Binding-site contacts:
Ligand atom O3G contacts residue SER278 of chain 1.A at 2.7 Å (h-bond).
Ligand atom N3 contacts residue 3AT1 of chain 1.H at 3.7 Å.
Ligand atom PG contacts residue SER278 of chain 1.A at 3.7 Å.
Ligand atom PB contacts residue SER114 of chain 1.A at 3.6 Å.
Ligand atom PG contacts residue MG1 of chain 1.I at 3.4 Å.
Ligand atom C4 contacts residue 3AT1 of chain 1.H at 3.6 Å.
Ligand atom PG contacts residue SER114 of chain 1.A at 3.5 Å.
Ligand atom N9 contacts residue 3AT1 of chain 1.H at 3.7 Å.
Ligand atom O1A contacts residue MG1 of chain 1.I at 2.3 Å.
Ligand atom O3B contacts residue SER278 of chain 1.A at 3.3 Å.
Ligand atom O1B contacts residue GLY113 of chain 1.A at 3.4 Å.
Ligand atom C1' contacts residue 3AT1 of chain 1.H at 3.6 Å.
Ligand atom C3' contacts residue TYR117 of chain 1.A at 3.5 Å (hydrophobic).
Ligand atom O1B contacts residue ASP133 of chain 1.A at 3.1 Å (salt-bridge).
Ligand atom O1G contacts residue MG1 of chain 1.I at 2.2 Å.
Ligand atom O5' contacts residue 3AT1 of chain 1.H at 3.4 Å.
Ligand atom PB contacts residue MG1 of chain 1.I at 3.3 Å.
Ligand atom O1G contacts residue ASP131 of chain 1.A at 3.0 Å (salt-bridge).
Ligand atom O2G contacts residue LYS264 of chain 1.A at 2.8 Å (salt-bridge).
Ligand atom O1B contacts residue SER114 of chain 1.A at 2.8 Å (h-bond).
Ligand atom O3B contacts residue MG1 of chain 1.I at 3.6 Å.
Ligand atom C5' contacts residue ASP133 of chain 1.A at 3.5 Å.
Ligand atom C8 contacts residue 3AT1 of chain 1.H at 3.7 Å.
Ligand atom O4' contacts residue 3AT1 of chain 1.H at 3.1 Å.
Ligand atom O4' contacts residue GLN112 of chain 1.A at 2.9 Å (h-bond).
Ligand atom O2B contacts residue SER114 of chain 1.A at 3.4 Å (h-bond).
Ligand atom N6 contacts residue LEU329 of chain 1.A at 3.5 Å.
Ligand atom C6 contacts residue 3AT1 of chain 1.H at 3.7 Å.
Ligand atom C4' contacts residue GLN112 of chain 1.A at 3.4 Å.
Ligand atom O3G contacts residue ARG267 of chain 1.A at 3.7 Å.
Ligand atom C5' contacts residue 3AT1 of chain 1.H at 3.6 Å.
Ligand atom O3B contacts residue LYS264 of chain 1.A at 3.5 Å (salt-bridge).
Ligand atom O1B contacts residue MG1 of chain 1.I at 2.1 Å.
Ligand atom C5' contacts residue GLY113 of chain 1.A at 3.7 Å.
Ligand atom PA contacts residue MG1 of chain 1.I at 3.5 Å.
Ligand atom O2B contacts residue TYR117 of chain 1.A at 2.8 Å (h-bond).
Ligand atom N1 contacts residue 3AT1 of chain 1.H at 3.6 Å.
Ligand atom O2G contacts residue SER114 of chain 1.A at 2.6 Å (h-bond).
Ligand atom O1A contacts residue ASP133 of chain 1.A at 3.3 Å (salt-bridge).
Ligand atom C2 contacts residue 3AT1 of chain 1.H at 3.4 Å.

Sequence of chain 1.A:
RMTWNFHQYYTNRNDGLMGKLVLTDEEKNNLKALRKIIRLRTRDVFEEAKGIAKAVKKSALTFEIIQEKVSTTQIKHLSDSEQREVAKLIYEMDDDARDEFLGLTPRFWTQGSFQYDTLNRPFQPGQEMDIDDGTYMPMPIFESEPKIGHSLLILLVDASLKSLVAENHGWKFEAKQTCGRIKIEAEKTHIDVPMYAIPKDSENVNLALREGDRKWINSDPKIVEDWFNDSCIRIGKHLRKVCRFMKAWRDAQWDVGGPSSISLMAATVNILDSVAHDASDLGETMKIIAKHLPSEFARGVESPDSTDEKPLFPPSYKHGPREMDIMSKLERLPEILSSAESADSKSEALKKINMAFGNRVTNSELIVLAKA

The small molecule below binds the protein below.
Small molecule (SMILES): Nc1ncnc2c1ncn2[C@@H]1O[C@H](CO[P](=O)(O)O[P](=O)(O)OP(=O)(O)O)C[C@H]1O